Sequence of chain 1.E:
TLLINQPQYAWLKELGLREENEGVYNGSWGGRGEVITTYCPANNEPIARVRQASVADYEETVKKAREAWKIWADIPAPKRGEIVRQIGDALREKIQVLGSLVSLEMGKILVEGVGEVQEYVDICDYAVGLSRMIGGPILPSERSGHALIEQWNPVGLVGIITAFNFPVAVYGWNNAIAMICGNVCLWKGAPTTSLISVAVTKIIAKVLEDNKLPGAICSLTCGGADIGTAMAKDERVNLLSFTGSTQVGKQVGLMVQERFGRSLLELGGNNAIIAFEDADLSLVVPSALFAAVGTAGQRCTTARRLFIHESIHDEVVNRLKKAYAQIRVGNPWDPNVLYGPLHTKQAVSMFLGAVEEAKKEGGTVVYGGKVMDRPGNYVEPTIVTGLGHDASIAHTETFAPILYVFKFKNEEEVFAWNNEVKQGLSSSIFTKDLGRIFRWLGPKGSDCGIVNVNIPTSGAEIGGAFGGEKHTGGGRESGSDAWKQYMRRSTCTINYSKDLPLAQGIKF

Binding-site contacts:
Ligand atom O2' contacts residue THR305 of chain 1.E at 4.1 Å.
Ligand atom N contacts residue TRP177 of chain 1.E at 4.1 Å.
Ligand atom OXT contacts residue ALA464 of chain 1.E at 2.8 Å (h-bond).
Ligand atom OXT contacts residue PHE470 of chain 1.E at 3.6 Å.
Ligand atom C contacts residue GLY463 of chain 1.E at 3.4 Å.
Ligand atom C5 contacts residue TRP177 of chain 1.E at 3.5 Å (hydrophobic).
Ligand atom O contacts residue GLY463 of chain 1.E at 2.9 Å (h-bond).
Ligand atom CA contacts residue GLU123 of chain 1.E at 3.8 Å.
Ligand atom O1' contacts residue CYS304 of chain 1.E at 3.7 Å.
Ligand atom N contacts residue ALA464 of chain 1.E at 3.9 Å.
Ligand atom O contacts residue THR305 of chain 1.E at 2.8 Å (h-bond).
Ligand atom O2' contacts residue ARG303 of chain 1.E at 3.8 Å.
Ligand atom C1 contacts residue PHE470 of chain 1.E at 3.9 Å (hydrophobic).
Ligand atom O1' contacts residue THR247 of chain 1.E at 4.2 Å.
Ligand atom C6 contacts residue THR305 of chain 1.E at 4.2 Å.
Ligand atom C1 contacts residue TRP177 of chain 1.E at 4.0 Å (hydrophobic).
Ligand atom O2' contacts residue CYS304 of chain 1.E at 2.9 Å (h-bond).
Ligand atom C contacts residue ALA464 of chain 1.E at 3.6 Å (hydrophobic).
Ligand atom C5 contacts residue PHE470 of chain 1.E at 3.8 Å (hydrophobic).
Ligand atom O1' contacts residue ASN169 of chain 1.E at 4.0 Å.
Ligand atom C5 contacts residue PHE170 of chain 1.E at 4.2 Å (hydrophobic).
Ligand atom N contacts residue GLU123 of chain 1.E at 2.9 Å (salt-bridge).
Ligand atom C6 contacts residue PHE470 of chain 1.E at 3.8 Å (hydrophobic).
Ligand atom O2' contacts residue ASN169 of chain 1.E at 3.4 Å (h-bond).
Ligand atom CA contacts residue ARG303 of chain 1.E at 3.9 Å.
Ligand atom OXT contacts residue SER462 of chain 1.E at 4.2 Å.
Ligand atom O contacts residue ALA464 of chain 1.E at 4.2 Å.
Ligand atom O2' contacts residue PHE170 of chain 1.E at 3.3 Å.
Ligand atom O contacts residue SER462 of chain 1.E at 3.9 Å.
Ligand atom C1' contacts residue ASN169 of chain 1.E at 4.0 Å.
Ligand atom OXT contacts residue THR305 of chain 1.E at 4.1 Å.
Ligand atom C6 contacts residue PHE170 of chain 1.E at 3.6 Å (hydrophobic).
Ligand atom C1' contacts residue PHE170 of chain 1.E at 3.5 Å (hydrophobic).
Ligand atom C1 contacts residue PHE170 of chain 1.E at 3.6 Å (hydrophobic).
Ligand atom C1' contacts residue CYS304 of chain 1.E at 3.9 Å (hydrophobic).
Ligand atom C contacts residue ARG303 of chain 1.E at 3.6 Å.
Ligand atom O contacts residue ARG303 of chain 1.E at 2.8 Å (salt-bridge).
Ligand atom CA contacts residue PHE170 of chain 1.E at 4.0 Å (hydrophobic).
Ligand atom OXT contacts residue GLY463 of chain 1.E at 3.2 Å (h-bond).
Ligand atom C contacts residue THR305 of chain 1.E at 3.7 Å.

This protein binds this small molecule.
Small molecule (SMILES): N[C@@H](CCCC(=O)O)C(=O)O